The protein below binds the small molecule below.
Small molecule (SMILES): NC(=O)c1ncn([C@@H]2O[C@H](COP(=O)(O)O)[C@@H](O)[C@H]2O)n1

Binding-site contacts:
Ligand atom C2' contacts residue ASP358 of chain 1.A at 3.7 Å.
Ligand atom O3P contacts residue GLY360 of chain 1.A at 3.5 Å (h-bond).
Ligand atom O1P contacts residue ARG382 of chain 1.A at 3.0 Å (salt-bridge).
Ligand atom N9 contacts residue ILE318 of chain 1.A at 3.6 Å.
Ligand atom O5' contacts residue GLY316 of chain 1.A at 3.3 Å.
Ligand atom C5 contacts residue ILE318 of chain 1.A at 3.4 Å (hydrophobic).
Ligand atom O6 contacts residue GLU408 of chain 1.A at 3.3 Å (salt-bridge).
Ligand atom O3P contacts residue SER317 of chain 1.A at 2.8 Å (h-bond).
Ligand atom N4 contacts residue ILE318 of chain 1.A at 3.4 Å.
Ligand atom O6 contacts residue GLY407 of chain 1.A at 3.3 Å.
Ligand atom C2' contacts residue MOA1 of chain 1.E at 3.7 Å.
Ligand atom N1 contacts residue GLU431 of chain 1.A at 3.4 Å (salt-bridge).
Ligand atom C3' contacts residue ASP358 of chain 1.A at 3.5 Å.
Ligand atom O3' contacts residue ALA57 of chain 1.A at 3.3 Å.
Ligand atom N7 contacts residue GLY407 of chain 1.A at 3.5 Å.
Ligand atom O2P contacts residue LEU380 of chain 1.A at 3.7 Å.
Ligand atom O2' contacts residue ASP358 of chain 1.A at 2.5 Å (salt-bridge).
Ligand atom O4' contacts residue GLY316 of chain 1.A at 3.7 Å.
Ligand atom C4' contacts residue ASP358 of chain 1.A at 3.5 Å.
Ligand atom O3' contacts residue MET379 of chain 1.A at 3.6 Å (h-bond).
Ligand atom P contacts residue SER317 of chain 1.A at 3.6 Å.
Ligand atom O1P contacts residue TYR405 of chain 1.A at 2.7 Å (h-bond).
Ligand atom O6 contacts residue GLY409 of chain 1.A at 2.7 Å (h-bond).
Ligand atom O2P contacts residue GLY381 of chain 1.A at 2.8 Å (h-bond).
Ligand atom O6 contacts residue GLY432 of chain 1.A at 3.3 Å.
Ligand atom O2P contacts residue ARG382 of chain 1.A at 3.5 Å (salt-bridge).
Ligand atom O1P contacts residue SER317 of chain 1.A at 2.9 Å (h-bond).
Ligand atom N7 contacts residue GLU408 of chain 1.A at 3.0 Å (salt-bridge).
Ligand atom N1 contacts residue CYS319 of chain 1.A at 3.5 Å.
Ligand atom C6 contacts residue GLY409 of chain 1.A at 3.6 Å.
Ligand atom N7 contacts residue ILE318 of chain 1.A at 3.7 Å.
Ligand atom O5' contacts residue GLY359 of chain 1.A at 3.7 Å.
Ligand atom N1 contacts residue MOA1 of chain 1.E at 3.2 Å (h-bond).
Ligand atom N1 contacts residue ILE318 of chain 1.A at 3.6 Å (h-bond).
Ligand atom C5 contacts residue MOA1 of chain 1.E at 3.7 Å.
Ligand atom O2' contacts residue MOA1 of chain 1.E at 3.2 Å.
Ligand atom O3P contacts residue GLY316 of chain 1.A at 3.4 Å.
Ligand atom O3' contacts residue ASP358 of chain 1.A at 2.6 Å (salt-bridge).
Ligand atom C8 contacts residue MET59 of chain 1.A at 3.7 Å (hydrophobic).
Ligand atom N4 contacts residue MOA1 of chain 1.E at 3.5 Å.

Sequence of chain 1.A:
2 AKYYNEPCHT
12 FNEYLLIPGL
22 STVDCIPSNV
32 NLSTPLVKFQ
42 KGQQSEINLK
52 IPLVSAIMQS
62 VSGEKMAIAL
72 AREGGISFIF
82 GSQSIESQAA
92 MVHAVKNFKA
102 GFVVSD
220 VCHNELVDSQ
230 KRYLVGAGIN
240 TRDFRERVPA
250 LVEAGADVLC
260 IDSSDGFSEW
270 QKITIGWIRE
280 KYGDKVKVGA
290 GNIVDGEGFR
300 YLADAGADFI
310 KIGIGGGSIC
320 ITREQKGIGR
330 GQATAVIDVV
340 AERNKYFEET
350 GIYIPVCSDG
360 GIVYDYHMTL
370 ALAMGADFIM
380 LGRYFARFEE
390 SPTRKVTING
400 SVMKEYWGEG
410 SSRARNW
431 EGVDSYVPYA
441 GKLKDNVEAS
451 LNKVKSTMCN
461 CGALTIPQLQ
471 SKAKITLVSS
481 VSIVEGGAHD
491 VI